This small molecule binds to this protein.
Small molecule (SMILES): CC(=O)N[C@H]1[C@H](O[C@H]2[C@H](O)[C@@H](NC(C)=O)CO[C@@H]2CO)O[C@H](CO)[C@@H](O)[C@@H]1O

Binding-site contacts:
Ligand atom O6 contacts residue ASN239 of chain 1.B at 4.4 Å.
Ligand atom C8 contacts residue ASP87 of chain 1.B at 3.7 Å.
Ligand atom O5 contacts residue ASN90 of chain 1.B at 2.4 Å (h-bond).
Ligand atom N2 contacts residue PHE88 of chain 1.B at 3.1 Å (h-bond).
Ligand atom C6 contacts residue ASN239 of chain 1.B at 3.2 Å.
Ligand atom C3 contacts residue ASN90 of chain 1.B at 3.8 Å.
Ligand atom O7 contacts residue ASN90 of chain 1.B at 4.2 Å.
Ligand atom O6 contacts residue ASP87 of chain 1.B at 2.2 Å (salt-bridge).
Ligand atom C1 contacts residue PHE88 of chain 1.B at 4.4 Å (hydrophobic).
Ligand atom C2 contacts residue PHE88 of chain 1.B at 4.3 Å (hydrophobic).
Ligand atom C7 contacts residue ASN90 of chain 1.B at 3.7 Å.
Ligand atom C7 contacts residue PHE88 of chain 1.B at 3.5 Å (hydrophobic).
Ligand atom C1 contacts residue ASN239 of chain 1.B at 4.3 Å.
Ligand atom O5 contacts residue ASP87 of chain 1.B at 4.3 Å.
Ligand atom O5 contacts residue ASN239 of chain 1.B at 3.9 Å.
Ligand atom O3 contacts residue ASP87 of chain 1.B at 3.8 Å.
Ligand atom C1 contacts residue ASN90 of chain 1.B at 1.4 Å.
Ligand atom C4 contacts residue ASN90 of chain 1.B at 4.2 Å.
Ligand atom C6 contacts residue ASP87 of chain 1.B at 3.2 Å.
Ligand atom C5 contacts residue ASN90 of chain 1.B at 3.7 Å.
Ligand atom N2 contacts residue ASN90 of chain 1.B at 2.9 Å (h-bond).
Ligand atom C5 contacts residue ASP87 of chain 1.B at 4.3 Å.
Ligand atom C7 contacts residue ASP87 of chain 1.B at 4.2 Å.
Ligand atom N2 contacts residue ASP87 of chain 1.B at 4.3 Å.
Ligand atom C8 contacts residue ASN90 of chain 1.B at 4.5 Å.
Ligand atom C8 contacts residue PHE88 of chain 1.B at 2.9 Å (hydrophobic).
Ligand atom C5 contacts residue ASN239 of chain 1.B at 3.6 Å.
Ligand atom C2 contacts residue ASN90 of chain 1.B at 2.4 Å.

Sequence of chain 1.B:
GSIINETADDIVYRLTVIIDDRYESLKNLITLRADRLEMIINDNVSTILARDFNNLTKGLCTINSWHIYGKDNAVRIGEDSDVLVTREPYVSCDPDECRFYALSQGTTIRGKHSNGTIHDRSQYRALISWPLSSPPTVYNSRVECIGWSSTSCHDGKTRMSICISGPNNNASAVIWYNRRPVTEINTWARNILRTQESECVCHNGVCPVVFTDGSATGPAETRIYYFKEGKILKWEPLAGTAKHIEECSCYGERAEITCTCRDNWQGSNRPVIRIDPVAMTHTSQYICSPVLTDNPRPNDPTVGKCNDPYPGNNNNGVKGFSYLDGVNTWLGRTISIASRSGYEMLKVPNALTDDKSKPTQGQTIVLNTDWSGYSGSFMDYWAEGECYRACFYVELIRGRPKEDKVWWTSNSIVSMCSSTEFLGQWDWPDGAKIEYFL